Sequence of chain 1.B:
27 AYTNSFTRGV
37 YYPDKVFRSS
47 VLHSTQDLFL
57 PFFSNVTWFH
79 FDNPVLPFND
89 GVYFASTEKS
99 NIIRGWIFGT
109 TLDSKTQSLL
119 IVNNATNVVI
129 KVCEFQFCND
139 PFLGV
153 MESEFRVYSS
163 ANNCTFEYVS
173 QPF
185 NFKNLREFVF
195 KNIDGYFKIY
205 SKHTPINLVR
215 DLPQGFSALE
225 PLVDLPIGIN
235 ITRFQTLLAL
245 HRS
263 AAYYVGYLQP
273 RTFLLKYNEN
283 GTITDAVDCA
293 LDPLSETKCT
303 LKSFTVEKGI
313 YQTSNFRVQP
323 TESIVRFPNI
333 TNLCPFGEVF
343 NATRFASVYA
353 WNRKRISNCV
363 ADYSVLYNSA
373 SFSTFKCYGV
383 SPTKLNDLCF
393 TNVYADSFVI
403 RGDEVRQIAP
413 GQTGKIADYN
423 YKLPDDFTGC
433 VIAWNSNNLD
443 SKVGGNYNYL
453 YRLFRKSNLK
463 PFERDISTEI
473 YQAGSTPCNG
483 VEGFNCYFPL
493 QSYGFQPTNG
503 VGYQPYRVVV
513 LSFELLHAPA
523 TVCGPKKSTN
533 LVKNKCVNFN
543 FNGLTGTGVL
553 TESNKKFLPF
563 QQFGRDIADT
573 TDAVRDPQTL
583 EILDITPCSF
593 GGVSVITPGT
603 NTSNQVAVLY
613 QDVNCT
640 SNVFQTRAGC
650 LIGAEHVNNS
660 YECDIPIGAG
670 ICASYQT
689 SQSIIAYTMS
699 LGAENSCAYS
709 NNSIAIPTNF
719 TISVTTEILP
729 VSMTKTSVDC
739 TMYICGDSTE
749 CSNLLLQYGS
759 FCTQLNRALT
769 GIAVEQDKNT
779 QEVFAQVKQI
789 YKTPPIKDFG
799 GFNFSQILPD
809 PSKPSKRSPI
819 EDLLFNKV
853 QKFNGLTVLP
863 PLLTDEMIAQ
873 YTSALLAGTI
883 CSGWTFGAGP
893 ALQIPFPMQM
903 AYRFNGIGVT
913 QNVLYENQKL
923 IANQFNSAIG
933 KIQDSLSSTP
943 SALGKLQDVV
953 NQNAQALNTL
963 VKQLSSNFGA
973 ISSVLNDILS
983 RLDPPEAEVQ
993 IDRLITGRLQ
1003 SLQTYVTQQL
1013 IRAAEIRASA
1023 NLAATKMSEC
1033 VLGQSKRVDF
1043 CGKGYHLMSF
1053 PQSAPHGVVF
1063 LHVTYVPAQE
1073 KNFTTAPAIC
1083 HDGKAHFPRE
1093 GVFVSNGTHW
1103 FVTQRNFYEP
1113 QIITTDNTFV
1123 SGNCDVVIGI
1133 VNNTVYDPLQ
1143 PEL

Binding-site contacts:
Ligand atom C5 contacts residue LEU922 of chain 1.B at 4.4 Å (hydrophobic).
Ligand atom O4 contacts residue LEU922 of chain 1.B at 4.5 Å.
Ligand atom O7 contacts residue ASN717 of chain 1.B at 3.2 Å (h-bond).
Ligand atom O5 contacts residue GLN1071 of chain 1.B at 4.3 Å.
Ligand atom C5 contacts residue ASN717 of chain 1.B at 3.8 Å.
Ligand atom C7 contacts residue ASN717 of chain 1.B at 3.3 Å.
Ligand atom O6 contacts residue GLN926 of chain 1.B at 4.1 Å.
Ligand atom C1 contacts residue LEU922 of chain 1.B at 4.5 Å (hydrophobic).
Ligand atom C1 contacts residue ASN717 of chain 1.B at 1.5 Å.
Ligand atom C3 contacts residue ASN717 of chain 1.B at 3.9 Å.
Ligand atom C4 contacts residue ASN717 of chain 1.B at 4.4 Å.
Ligand atom C2 contacts residue ASN717 of chain 1.B at 2.5 Å.
Ligand atom N2 contacts residue ASN717 of chain 1.B at 2.9 Å (h-bond).
Ligand atom C8 contacts residue ASN717 of chain 1.B at 4.4 Å.
Ligand atom O5 contacts residue ASN717 of chain 1.B at 2.5 Å (h-bond).

This small molecule binds to this protein.
Small molecule (SMILES): CC(=O)N[C@@H]1[C@@H](O)[C@H](O)[C@@H](CO)O[C@H]1O